The protein below binds the small molecule below.
Small molecule (SMILES): CC(=O)N[C@@H]1[C@@H](O)[C@H](O)[C@@H](CO)O[C@H]1O

Binding-site contacts:
Ligand atom C8 contacts residue SER112 of chain 1.A at 4.0 Å.
Ligand atom O5 contacts residue ASN165 of chain 1.A at 2.4 Å (h-bond).
Ligand atom C3 contacts residue ASN165 of chain 1.A at 3.8 Å.
Ligand atom C2 contacts residue ASN165 of chain 1.A at 2.5 Å.
Ligand atom C1 contacts residue ASN165 of chain 1.A at 1.4 Å.
Ligand atom C7 contacts residue SER112 of chain 1.A at 4.0 Å.
Ligand atom C4 contacts residue ASN165 of chain 1.A at 4.3 Å.
Ligand atom C7 contacts residue ASN165 of chain 1.A at 3.2 Å.
Ligand atom O3 contacts residue SER112 of chain 1.A at 3.4 Å (h-bond).
Ligand atom O3 contacts residue GLU132 of chain 1.A at 3.0 Å (salt-bridge).
Ligand atom O7 contacts residue ASN165 of chain 1.A at 3.0 Å.
Ligand atom C4 contacts residue GLU132 of chain 1.A at 4.0 Å.
Ligand atom O7 contacts residue ASN164 of chain 1.A at 3.5 Å.
Ligand atom O7 contacts residue GLU132 of chain 1.A at 3.5 Å (salt-bridge).
Ligand atom C7 contacts residue GLU132 of chain 1.A at 4.1 Å.
Ligand atom C8 contacts residue ASN165 of chain 1.A at 4.3 Å.
Ligand atom C2 contacts residue GLU132 of chain 1.A at 4.0 Å.
Ligand atom N2 contacts residue ASN165 of chain 1.A at 2.9 Å (h-bond).
Ligand atom C3 contacts residue GLU132 of chain 1.A at 3.8 Å.
Ligand atom N2 contacts residue GLU132 of chain 1.A at 4.4 Å.
Ligand atom C5 contacts residue ASN165 of chain 1.A at 3.7 Å.
Ligand atom N2 contacts residue SER112 of chain 1.A at 4.4 Å.
Ligand atom O7 contacts residue SER112 of chain 1.A at 4.3 Å.

Sequence of chain 1.A:
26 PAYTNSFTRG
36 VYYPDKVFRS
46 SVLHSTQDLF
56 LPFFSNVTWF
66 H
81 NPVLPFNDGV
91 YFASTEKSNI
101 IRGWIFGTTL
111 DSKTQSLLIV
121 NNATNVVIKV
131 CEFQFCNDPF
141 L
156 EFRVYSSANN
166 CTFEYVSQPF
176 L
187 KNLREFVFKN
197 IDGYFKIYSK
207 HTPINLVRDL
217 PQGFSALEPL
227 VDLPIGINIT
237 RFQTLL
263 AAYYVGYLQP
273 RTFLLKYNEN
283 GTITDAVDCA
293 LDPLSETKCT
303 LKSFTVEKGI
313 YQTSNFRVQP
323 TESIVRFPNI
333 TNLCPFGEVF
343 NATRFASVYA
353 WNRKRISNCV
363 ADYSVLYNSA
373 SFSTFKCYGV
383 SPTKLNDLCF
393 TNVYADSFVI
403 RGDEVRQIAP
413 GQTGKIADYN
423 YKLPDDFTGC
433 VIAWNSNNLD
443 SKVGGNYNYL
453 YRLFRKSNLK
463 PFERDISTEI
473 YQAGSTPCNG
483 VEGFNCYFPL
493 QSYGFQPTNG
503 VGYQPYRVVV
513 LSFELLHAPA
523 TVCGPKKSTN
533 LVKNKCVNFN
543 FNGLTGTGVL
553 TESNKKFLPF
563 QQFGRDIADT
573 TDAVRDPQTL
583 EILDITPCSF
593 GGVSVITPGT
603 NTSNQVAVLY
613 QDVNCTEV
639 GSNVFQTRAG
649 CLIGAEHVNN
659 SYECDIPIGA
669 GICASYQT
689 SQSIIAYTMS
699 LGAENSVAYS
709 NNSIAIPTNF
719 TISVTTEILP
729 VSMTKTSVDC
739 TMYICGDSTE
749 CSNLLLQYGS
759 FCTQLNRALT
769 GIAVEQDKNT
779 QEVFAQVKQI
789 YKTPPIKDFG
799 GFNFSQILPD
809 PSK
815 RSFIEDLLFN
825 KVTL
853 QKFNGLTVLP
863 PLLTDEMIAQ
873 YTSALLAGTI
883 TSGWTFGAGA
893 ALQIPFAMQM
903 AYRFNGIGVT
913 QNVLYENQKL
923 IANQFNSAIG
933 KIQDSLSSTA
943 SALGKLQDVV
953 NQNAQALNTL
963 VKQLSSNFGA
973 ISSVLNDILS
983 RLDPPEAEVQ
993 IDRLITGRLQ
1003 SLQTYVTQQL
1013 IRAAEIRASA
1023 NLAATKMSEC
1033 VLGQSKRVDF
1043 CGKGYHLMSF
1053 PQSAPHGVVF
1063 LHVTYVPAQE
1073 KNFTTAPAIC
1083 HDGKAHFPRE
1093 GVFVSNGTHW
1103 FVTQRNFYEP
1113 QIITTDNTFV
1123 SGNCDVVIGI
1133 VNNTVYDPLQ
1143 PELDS